Binding-site contacts:
Ligand atom O2P contacts residue GLY333 of chain 1.A at 3.4 Å.
Ligand atom C3' contacts residue ASP369 of chain 1.A at 3.5 Å.
Ligand atom C4' contacts residue ASP369 of chain 1.A at 3.6 Å.
Ligand atom O5' contacts residue GLY333 of chain 1.A at 3.5 Å.
Ligand atom N7 contacts residue MET419 of chain 1.A at 2.9 Å (h-bond).
Ligand atom C2 contacts residue CYS336 of chain 1.A at 1.8 Å (hydrophobic).
Ligand atom N1 contacts residue NAD1 of chain 1.J at 3.4 Å.
Ligand atom C5 contacts residue NAD1 of chain 1.J at 3.6 Å.
Ligand atom O1P contacts residue TYR416 of chain 1.A at 2.4 Å (h-bond).
Ligand atom O6 contacts residue GLY420 of chain 1.A at 2.6 Å (h-bond).
Ligand atom N3 contacts residue NAD1 of chain 1.J at 3.3 Å.
Ligand atom O2P contacts residue SER334 of chain 1.A at 3.0 Å (h-bond).
Ligand atom P contacts residue SER334 of chain 1.A at 3.4 Å.
Ligand atom C4 contacts residue NAD1 of chain 1.J at 3.5 Å.
Ligand atom O3P contacts residue GLY392 of chain 1.A at 2.8 Å (h-bond).
Ligand atom C6 contacts residue NAD1 of chain 1.J at 3.6 Å.
Ligand atom C6 contacts residue GLY420 of chain 1.A at 3.6 Å.
Ligand atom O6 contacts residue GLY418 of chain 1.A at 3.5 Å.
Ligand atom C5 contacts residue ILE335 of chain 1.A at 3.4 Å (hydrophobic).
Ligand atom N3 contacts residue CYS336 of chain 1.A at 2.6 Å (h-bond).
Ligand atom C2 contacts residue NAD1 of chain 1.J at 3.3 Å.
Ligand atom O6 contacts residue MET419 of chain 1.A at 3.3 Å (h-bond).
Ligand atom P contacts residue TYR416 of chain 1.A at 3.6 Å.
Ligand atom O2' contacts residue NAD1 of chain 1.J at 3.6 Å (h-bond).
Ligand atom O6 contacts residue GLY447 of chain 1.A at 3.5 Å.
Ligand atom N1 contacts residue CYS336 of chain 1.A at 2.9 Å (h-bond).
Ligand atom O2' contacts residue ASP369 of chain 1.A at 2.5 Å (salt-bridge).
Ligand atom C2' contacts residue ARG327 of chain 1.A at 3.4 Å.
Ligand atom N1 contacts residue GLN446 of chain 1.A at 2.8 Å (h-bond).
Ligand atom O2P contacts residue GLY371 of chain 1.A at 3.0 Å (h-bond).
Ligand atom O3' contacts residue ASP369 of chain 1.A at 2.6 Å (salt-bridge).
Ligand atom O1P contacts residue SER393 of chain 1.A at 2.8 Å (h-bond).
Ligand atom C4 contacts residue ILE335 of chain 1.A at 3.4 Å (hydrophobic).
Ligand atom C2 contacts residue GLN446 of chain 1.A at 3.5 Å.
Ligand atom C3' contacts residue SER73 of chain 1.A at 3.3 Å.
Ligand atom O2' contacts residue ARG327 of chain 1.A at 3.2 Å (salt-bridge).
Ligand atom O1P contacts residue SER334 of chain 1.A at 2.5 Å (h-bond).
Ligand atom O3' contacts residue SER73 of chain 1.A at 2.6 Å (h-bond).
Ligand atom O3P contacts residue SER393 of chain 1.A at 3.3 Å (h-bond).
Ligand atom O3' contacts residue ARG327 of chain 1.A at 3.2 Å (salt-bridge).

Sequence of chain 1.A:
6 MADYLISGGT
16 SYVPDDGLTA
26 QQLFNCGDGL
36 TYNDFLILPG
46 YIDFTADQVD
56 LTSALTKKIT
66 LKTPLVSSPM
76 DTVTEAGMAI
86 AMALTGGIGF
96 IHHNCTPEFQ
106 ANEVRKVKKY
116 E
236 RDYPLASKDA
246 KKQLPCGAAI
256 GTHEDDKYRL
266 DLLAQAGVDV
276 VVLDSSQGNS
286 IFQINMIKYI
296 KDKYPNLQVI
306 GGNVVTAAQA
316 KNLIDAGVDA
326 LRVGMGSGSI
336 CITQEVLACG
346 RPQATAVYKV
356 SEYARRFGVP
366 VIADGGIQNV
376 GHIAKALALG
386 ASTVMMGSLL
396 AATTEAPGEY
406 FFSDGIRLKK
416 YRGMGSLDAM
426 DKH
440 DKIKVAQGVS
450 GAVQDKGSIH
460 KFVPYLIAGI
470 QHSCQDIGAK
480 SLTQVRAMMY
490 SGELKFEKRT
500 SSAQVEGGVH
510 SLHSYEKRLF

The protein below binds the small molecule below.
Small molecule (SMILES): O=c1[nH]cnc2c1ncn2[C@@H]1O[C@H](COP(=O)(O)O)[C@@H](O)[C@H]1O